Sequence of chain 1.E:
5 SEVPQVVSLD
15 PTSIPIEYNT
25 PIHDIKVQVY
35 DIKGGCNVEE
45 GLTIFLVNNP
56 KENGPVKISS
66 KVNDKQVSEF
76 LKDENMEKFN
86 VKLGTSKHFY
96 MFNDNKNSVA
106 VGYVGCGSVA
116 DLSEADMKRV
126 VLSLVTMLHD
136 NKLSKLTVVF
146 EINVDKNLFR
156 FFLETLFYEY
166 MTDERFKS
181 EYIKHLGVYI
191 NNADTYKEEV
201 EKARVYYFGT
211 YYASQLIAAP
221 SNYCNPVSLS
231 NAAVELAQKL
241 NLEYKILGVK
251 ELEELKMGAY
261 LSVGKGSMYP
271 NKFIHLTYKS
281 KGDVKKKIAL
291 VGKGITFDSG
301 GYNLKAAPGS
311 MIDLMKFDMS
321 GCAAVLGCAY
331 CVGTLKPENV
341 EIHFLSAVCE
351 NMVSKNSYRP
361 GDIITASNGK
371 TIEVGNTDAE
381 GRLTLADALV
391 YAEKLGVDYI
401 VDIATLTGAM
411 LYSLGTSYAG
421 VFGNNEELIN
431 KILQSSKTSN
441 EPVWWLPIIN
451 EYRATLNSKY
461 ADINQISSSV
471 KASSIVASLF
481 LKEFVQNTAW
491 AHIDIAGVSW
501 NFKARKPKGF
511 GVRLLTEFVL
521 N

Binding-site contacts:
Ligand atom CAL contacts residue GLY408 of chain 1.E at 3.8 Å.
Ligand atom NAD contacts residue GLY309 of chain 1.E at 2.8 Å (h-bond).
Ligand atom OAF contacts residue THR407 of chain 1.E at 3.3 Å.
Ligand atom C contacts residue ASP378 of chain 1.E at 3.1 Å.
Ligand atom OAH contacts residue LYS293 of chain 1.E at 3.3 Å (salt-bridge).
Ligand atom OAH contacts residue ZN1 of chain 1.OA at 2.1 Å.
Ligand atom CAO contacts residue LEU406 of chain 1.E at 3.8 Å (hydrophobic).
Ligand atom O contacts residue ASP378 of chain 1.E at 2.9 Å (salt-bridge).
Ligand atom CAX contacts residue GLY408 of chain 1.E at 3.6 Å.
Ligand atom OAH contacts residue ZN1 of chain 1.NA at 2.0 Å.
Ligand atom OAH contacts residue GLU380 of chain 1.E at 2.7 Å (salt-bridge).
Ligand atom O contacts residue ASP298 of chain 1.E at 3.0 Å (salt-bridge).
Ligand atom NAQ contacts residue MET311 of chain 1.E at 3.5 Å (h-bond).
Ligand atom O contacts residue ZN1 of chain 1.OA at 2.3 Å.
Ligand atom O contacts residue LYS305 of chain 1.E at 2.7 Å (salt-bridge).
Ligand atom CAN contacts residue LYS305 of chain 1.E at 3.8 Å.
Ligand atom OAH contacts residue ASP378 of chain 1.E at 2.8 Å (salt-bridge).
Ligand atom CA contacts residue LEU406 of chain 1.E at 3.3 Å (hydrophobic).
Ligand atom NAR contacts residue LYS293 of chain 1.E at 3.7 Å.
Ligand atom OAH contacts residue CO31 of chain 1.PA at 2.8 Å (h-bond).
Ligand atom C contacts residue ZN1 of chain 1.NA at 3.6 Å.
Ligand atom C contacts residue LEU406 of chain 1.E at 3.8 Å (hydrophobic).
Ligand atom CAT contacts residue GLY309 of chain 1.E at 3.6 Å.
Ligand atom C contacts residue ZN1 of chain 1.OA at 2.9 Å.
Ligand atom NAR contacts residue ASP378 of chain 1.E at 3.0 Å (salt-bridge).
Ligand atom CAJ contacts residue LEU411 of chain 1.E at 3.5 Å (hydrophobic).
Ligand atom CAZ contacts residue GLY408 of chain 1.E at 3.6 Å.
Ligand atom NAR contacts residue ZN1 of chain 1.OA at 2.9 Å.
Ligand atom CAM contacts residue GLY408 of chain 1.E at 3.6 Å.
Ligand atom CAO contacts residue GLY408 of chain 1.E at 3.5 Å.
Ligand atom CAI contacts residue LEU411 of chain 1.E at 3.8 Å (hydrophobic).
Ligand atom NAQ contacts residue GLY309 of chain 1.E at 3.8 Å.
Ligand atom NAR contacts residue LEU406 of chain 1.E at 3.3 Å (h-bond).
Ligand atom NAR contacts residue ZN1 of chain 1.NA at 2.9 Å.
Ligand atom O contacts residue ZN1 of chain 1.NA at 3.7 Å.
Ligand atom OAG contacts residue MET311 of chain 1.E at 3.2 Å.
Ligand atom OAF contacts residue GLY408 of chain 1.E at 3.3 Å (h-bond).
Ligand atom NAR contacts residue CO31 of chain 1.PA at 2.7 Å (h-bond).
Ligand atom OAG contacts residue GLY309 of chain 1.E at 2.9 Å (h-bond).
Ligand atom OAH contacts residue ASP298 of chain 1.E at 3.0 Å (salt-bridge).

This protein binds this small molecule.
Small molecule (SMILES): CC(C)(C)C(=O)N[C@@H](C(=O)NO)c1ccc(-c2cccc(/C(N)=N/O)c2)cc1